This small molecule binds to this protein.
Small molecule (SMILES): CCCCCCCCCCO[C@@H]1O[C@H](CO)[C@@H](O[C@H]2O[C@H](CO)[C@@H](O)[C@H](O)[C@H]2O)[C@H](O)[C@H]1O

Sequence of chain 1.N:
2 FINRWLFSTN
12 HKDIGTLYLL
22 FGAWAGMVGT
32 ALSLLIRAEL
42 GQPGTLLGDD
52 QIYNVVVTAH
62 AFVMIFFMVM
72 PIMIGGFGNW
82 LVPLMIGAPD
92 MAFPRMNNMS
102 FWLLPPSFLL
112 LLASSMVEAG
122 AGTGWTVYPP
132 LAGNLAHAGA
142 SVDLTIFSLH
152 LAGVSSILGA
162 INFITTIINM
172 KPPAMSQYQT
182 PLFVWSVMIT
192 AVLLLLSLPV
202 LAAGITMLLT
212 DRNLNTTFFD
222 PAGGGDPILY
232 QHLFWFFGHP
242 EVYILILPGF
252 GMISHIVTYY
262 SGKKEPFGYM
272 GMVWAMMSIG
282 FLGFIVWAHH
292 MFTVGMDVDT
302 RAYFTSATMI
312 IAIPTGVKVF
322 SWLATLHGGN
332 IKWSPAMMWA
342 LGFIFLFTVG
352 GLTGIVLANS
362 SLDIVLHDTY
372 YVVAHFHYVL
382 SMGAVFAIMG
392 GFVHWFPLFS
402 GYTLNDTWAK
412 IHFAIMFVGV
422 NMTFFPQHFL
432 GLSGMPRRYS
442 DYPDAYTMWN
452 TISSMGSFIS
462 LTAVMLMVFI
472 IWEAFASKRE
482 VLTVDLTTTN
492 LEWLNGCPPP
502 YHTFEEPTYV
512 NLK

Sequence of chain 1.O:
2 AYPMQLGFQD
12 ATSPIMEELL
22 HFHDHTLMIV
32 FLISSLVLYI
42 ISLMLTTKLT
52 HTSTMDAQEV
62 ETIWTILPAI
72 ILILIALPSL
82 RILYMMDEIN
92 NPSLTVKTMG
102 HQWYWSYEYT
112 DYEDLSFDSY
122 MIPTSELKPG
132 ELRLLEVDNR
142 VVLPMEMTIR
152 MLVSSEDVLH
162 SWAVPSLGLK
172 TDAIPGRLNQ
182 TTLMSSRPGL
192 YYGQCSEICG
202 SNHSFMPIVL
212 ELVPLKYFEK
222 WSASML

Binding-site contacts:
Ligand atom C22 contacts residue TRP35 of chain 1.X at 4.3 Å (hydrophobic).
Ligand atom C43 contacts residue MET5 of chain 1.O at 4.5 Å (hydrophobic).
Ligand atom C40 contacts residue MET449 of chain 1.N at 4.5 Å (hydrophobic).
Ligand atom C25 contacts residue ALA28 of chain 1.X at 4.0 Å (hydrophobic).
Ligand atom C19 contacts residue ALA28 of chain 1.X at 3.8 Å (hydrophobic).
Ligand atom C19 contacts residue THR29 of chain 1.X at 3.7 Å.
Ligand atom C40 contacts residue ILE453 of chain 1.N at 4.2 Å (hydrophobic).
Ligand atom C19 contacts residue TRP35 of chain 1.X at 4.0 Å (hydrophobic).
Ligand atom C25 contacts residue TRP35 of chain 1.X at 3.5 Å (hydrophobic).
Ligand atom C28 contacts residue TRP35 of chain 1.X at 3.5 Å (hydrophobic).
Ligand atom C31 contacts residue TRP35 of chain 1.X at 4.3 Å (hydrophobic).
Ligand atom C43 contacts residue MET449 of chain 1.N at 4.3 Å (hydrophobic).

Sequence of chain 1.X:
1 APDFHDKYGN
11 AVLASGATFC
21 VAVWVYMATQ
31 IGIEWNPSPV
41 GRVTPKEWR